Binding-site contacts:
Ligand atom C8 contacts residue TRP768 of chain 1.A at 3.8 Å (hydrophobic).
Ligand atom C4 contacts residue ASN771 of chain 1.A at 4.3 Å.
Ligand atom C3 contacts residue ASN771 of chain 1.A at 3.9 Å.
Ligand atom C7 contacts residue ASN771 of chain 1.A at 3.0 Å.
Ligand atom C8 contacts residue ASN771 of chain 1.A at 3.9 Å.
Ligand atom N2 contacts residue ASN771 of chain 1.A at 2.8 Å (h-bond).
Ligand atom C5 contacts residue ASN771 of chain 1.A at 3.7 Å.
Ligand atom C1 contacts residue ASN771 of chain 1.A at 1.5 Å.
Ligand atom O7 contacts residue ASN771 of chain 1.A at 3.1 Å (h-bond).
Ligand atom C8 contacts residue PRO767 of chain 1.A at 3.3 Å (hydrophobic).
Ligand atom C2 contacts residue ASN771 of chain 1.A at 2.6 Å.
Ligand atom O5 contacts residue ASN771 of chain 1.A at 2.4 Å (h-bond).

The small molecule below binds the protein below.
Small molecule (SMILES): CC(=O)N[C@H]1[C@H](O[C@H]2[C@H](O)[C@@H](NC(C)=O)CO[C@@H]2CO)O[C@H](CO)[C@@H](O)[C@@H]1O

Sequence of chain 1.A:
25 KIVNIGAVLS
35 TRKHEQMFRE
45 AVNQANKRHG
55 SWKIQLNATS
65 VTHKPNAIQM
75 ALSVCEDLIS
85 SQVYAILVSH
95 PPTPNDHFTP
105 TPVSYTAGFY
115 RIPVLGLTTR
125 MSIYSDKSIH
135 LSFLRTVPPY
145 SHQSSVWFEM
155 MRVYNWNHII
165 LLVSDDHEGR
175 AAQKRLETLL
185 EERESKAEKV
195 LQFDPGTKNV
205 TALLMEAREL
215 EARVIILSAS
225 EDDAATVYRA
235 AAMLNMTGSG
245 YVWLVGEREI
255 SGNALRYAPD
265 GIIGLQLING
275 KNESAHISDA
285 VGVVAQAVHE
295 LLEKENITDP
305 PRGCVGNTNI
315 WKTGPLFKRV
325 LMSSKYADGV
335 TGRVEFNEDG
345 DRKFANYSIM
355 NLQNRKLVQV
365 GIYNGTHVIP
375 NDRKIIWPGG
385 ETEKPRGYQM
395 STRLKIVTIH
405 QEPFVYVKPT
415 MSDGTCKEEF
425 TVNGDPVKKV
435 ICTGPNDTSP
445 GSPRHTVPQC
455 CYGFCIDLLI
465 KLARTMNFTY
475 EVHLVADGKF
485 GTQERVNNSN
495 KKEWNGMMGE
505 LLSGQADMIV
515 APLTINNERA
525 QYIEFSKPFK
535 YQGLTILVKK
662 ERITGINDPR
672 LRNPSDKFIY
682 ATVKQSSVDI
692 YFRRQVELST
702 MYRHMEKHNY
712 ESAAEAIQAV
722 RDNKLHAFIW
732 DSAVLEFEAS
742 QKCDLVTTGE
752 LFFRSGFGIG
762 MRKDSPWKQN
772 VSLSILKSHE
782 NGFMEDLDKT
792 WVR